Sequence of chain 1.D:
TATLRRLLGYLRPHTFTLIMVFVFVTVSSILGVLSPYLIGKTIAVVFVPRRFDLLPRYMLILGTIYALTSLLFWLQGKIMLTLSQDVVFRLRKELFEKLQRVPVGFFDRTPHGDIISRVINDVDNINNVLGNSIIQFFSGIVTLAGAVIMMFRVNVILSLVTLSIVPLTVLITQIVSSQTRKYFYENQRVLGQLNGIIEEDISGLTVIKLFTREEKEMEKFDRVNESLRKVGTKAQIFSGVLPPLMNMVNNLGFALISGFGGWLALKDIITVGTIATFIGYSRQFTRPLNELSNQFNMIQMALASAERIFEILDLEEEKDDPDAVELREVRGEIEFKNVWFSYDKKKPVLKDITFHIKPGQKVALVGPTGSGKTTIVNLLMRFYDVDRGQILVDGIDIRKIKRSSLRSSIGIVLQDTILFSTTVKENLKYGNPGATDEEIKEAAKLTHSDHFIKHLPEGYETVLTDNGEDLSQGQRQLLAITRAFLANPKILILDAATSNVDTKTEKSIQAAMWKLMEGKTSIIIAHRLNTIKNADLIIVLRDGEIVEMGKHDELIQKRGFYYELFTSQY

A protein and the small-molecule ligand that binds it are described below.
Small molecule (SMILES): Nc1ncnc2c1ncn2[C@@H]1O[C@H](COP(=O)(O)OP(=O)(O)OP(O)(O)=S)[C@@H](O)[C@H]1O

Sequence of chain 1.C:
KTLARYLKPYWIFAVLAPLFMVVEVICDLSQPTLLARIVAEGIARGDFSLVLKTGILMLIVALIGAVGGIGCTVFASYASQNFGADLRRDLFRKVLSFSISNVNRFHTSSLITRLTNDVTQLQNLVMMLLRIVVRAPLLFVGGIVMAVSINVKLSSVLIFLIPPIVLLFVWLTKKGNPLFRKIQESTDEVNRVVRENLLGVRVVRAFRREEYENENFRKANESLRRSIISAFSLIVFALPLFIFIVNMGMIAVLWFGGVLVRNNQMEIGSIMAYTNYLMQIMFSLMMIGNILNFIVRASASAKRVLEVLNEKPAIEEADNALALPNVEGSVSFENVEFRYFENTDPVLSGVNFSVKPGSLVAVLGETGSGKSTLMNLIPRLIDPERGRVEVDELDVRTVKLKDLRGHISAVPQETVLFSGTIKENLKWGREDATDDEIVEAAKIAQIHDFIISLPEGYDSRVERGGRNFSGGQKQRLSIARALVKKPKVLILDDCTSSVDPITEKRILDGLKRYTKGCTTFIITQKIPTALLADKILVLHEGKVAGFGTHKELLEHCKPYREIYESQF

Binding-site contacts:
Ligand atom O3A contacts residue THR395 of chain 1.D at 3.4 Å (h-bond).
Ligand atom N1 contacts residue ASN479 of chain 1.C at 3.2 Å (h-bond).
Ligand atom PA contacts residue MG1 of chain 1.N at 2.6 Å.
Ligand atom C2 contacts residue ASN479 of chain 1.C at 3.4 Å.
Ligand atom O2A contacts residue MG1 of chain 1.N at 3.3 Å.
Ligand atom O3G contacts residue GLY482 of chain 1.C at 3.3 Å (h-bond).
Ligand atom C5 contacts residue TYR364 of chain 1.D at 3.5 Å (hydrophobic).
Ligand atom O1B contacts residue SER392 of chain 1.D at 3.2 Å (h-bond).
Ligand atom O2' contacts residue PHE461 of chain 1.C at 3.2 Å.
Ligand atom C6 contacts residue TYR364 of chain 1.D at 3.5 Å (hydrophobic).
Ligand atom O3G contacts residue SER481 of chain 1.C at 3.4 Å.
Ligand atom S1G contacts residue HIS548 of chain 1.D at 3.3 Å (h-bond).
Ligand atom C6 contacts residue ASN479 of chain 1.C at 3.2 Å.
Ligand atom O1B contacts residue LYS394 of chain 1.D at 3.0 Å (salt-bridge).
Ligand atom O3G contacts residue GLY483 of chain 1.C at 3.4 Å (h-bond).
Ligand atom O3A contacts residue MG1 of chain 1.N at 1.9 Å.
Ligand atom O2G contacts residue THR390 of chain 1.D at 3.4 Å.
Ligand atom O1B contacts residue MG1 of chain 1.N at 2.8 Å.
Ligand atom O1A contacts residue MG1 of chain 1.N at 2.4 Å.
Ligand atom O3' contacts residue PHE461 of chain 1.C at 3.3 Å.
Ligand atom N3 contacts residue ASP365 of chain 1.D at 3.1 Å (salt-bridge).
Ligand atom O1B contacts residue GLY393 of chain 1.D at 2.9 Å (h-bond).
Ligand atom O3A contacts residue SER481 of chain 1.C at 3.3 Å.
Ligand atom S1G contacts residue SER509 of chain 1.C at 3.4 Å (h-bond).
Ligand atom O3B contacts residue GLY391 of chain 1.D at 3.1 Å (h-bond).
Ligand atom O1A contacts residue GLY393 of chain 1.D at 3.4 Å.
Ligand atom N7 contacts residue TYR364 of chain 1.D at 3.4 Å.
Ligand atom PB contacts residue MG1 of chain 1.N at 2.2 Å.
Ligand atom O2B contacts residue MG1 of chain 1.N at 2.0 Å.
Ligand atom O2B contacts residue THR395 of chain 1.D at 2.7 Å (h-bond).
Ligand atom O3G contacts residue GLN436 of chain 1.D at 2.9 Å (h-bond).
Ligand atom O5' contacts residue SER481 of chain 1.C at 3.4 Å.
Ligand atom O2G contacts residue GLY391 of chain 1.D at 3.3 Å (h-bond).
Ligand atom O1A contacts residue THR395 of chain 1.D at 3.2 Å (h-bond).
Ligand atom O1A contacts residue THR396 of chain 1.D at 2.7 Å (h-bond).
Ligand atom N6 contacts residue TYR364 of chain 1.D at 3.4 Å.
Ligand atom C5 contacts residue ASN479 of chain 1.C at 3.4 Å.
Ligand atom O2G contacts residue SER481 of chain 1.C at 2.7 Å (h-bond).
Ligand atom N6 contacts residue ARG478 of chain 1.C at 2.8 Å (salt-bridge).
Ligand atom O2G contacts residue GLY483 of chain 1.C at 3.1 Å (h-bond).